Sequence of chain 1.B:
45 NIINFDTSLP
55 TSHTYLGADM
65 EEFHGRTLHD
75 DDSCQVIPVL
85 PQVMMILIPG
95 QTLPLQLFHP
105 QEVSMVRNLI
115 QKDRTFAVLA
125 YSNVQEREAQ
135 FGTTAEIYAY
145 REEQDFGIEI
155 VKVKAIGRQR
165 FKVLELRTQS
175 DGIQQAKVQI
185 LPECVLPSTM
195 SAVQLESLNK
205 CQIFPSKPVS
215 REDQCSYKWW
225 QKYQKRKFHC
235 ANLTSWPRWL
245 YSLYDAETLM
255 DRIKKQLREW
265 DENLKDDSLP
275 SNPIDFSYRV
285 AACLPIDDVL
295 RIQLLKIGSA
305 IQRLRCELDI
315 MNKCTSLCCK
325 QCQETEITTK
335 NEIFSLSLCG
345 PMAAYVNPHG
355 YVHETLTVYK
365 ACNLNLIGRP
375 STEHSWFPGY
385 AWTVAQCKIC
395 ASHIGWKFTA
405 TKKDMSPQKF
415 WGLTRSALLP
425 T

This small molecule binds to this protein.
Small molecule (SMILES): O=C1CC[C@H](N2Cc3c(OCc4ccc(CN5CCOCC5)cc4)cccc3C2=O)C(=O)N1

Sequence of chain 1.C:
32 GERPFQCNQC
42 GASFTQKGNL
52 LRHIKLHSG

Binding-site contacts:
Ligand atom C22 contacts residue PRO352 of chain 1.B at 3.5 Å (hydrophobic).
Ligand atom C13 contacts residue TRP380 of chain 1.B at 3.4 Å (hydrophobic).
Ligand atom C4 contacts residue PRO352 of chain 1.B at 3.6 Å (hydrophobic).
Ligand atom C10 contacts residue TRP400 of chain 1.B at 3.3 Å (hydrophobic).
Ligand atom O2 contacts residue HIS378 of chain 1.B at 3.3 Å (h-bond).
Ligand atom N2 contacts residue TRP380 of chain 1.B at 3.2 Å.
Ligand atom O3 contacts residue SER379 of chain 1.B at 3.3 Å.
Ligand atom C5 contacts residue PRO352 of chain 1.B at 3.6 Å (hydrophobic).
Ligand atom C7 contacts residue TRP386 of chain 1.B at 3.5 Å (hydrophobic).
Ligand atom C4 contacts residue ASN351 of chain 1.B at 3.4 Å.
Ligand atom O1 contacts residue ASN351 of chain 1.B at 3.3 Å.
Ligand atom C24 contacts residue HIS353 of chain 1.B at 3.4 Å.
Ligand atom N2 contacts residue HIS378 of chain 1.B at 2.9 Å (h-bond).
Ligand atom C18 contacts residue HIS353 of chain 1.B at 3.4 Å.
Ligand atom C5 contacts residue ASN351 of chain 1.B at 3.6 Å.
Ligand atom O3 contacts residue HIS378 of chain 1.B at 3.6 Å.
Ligand atom C11 contacts residue TRP400 of chain 1.B at 3.7 Å (hydrophobic).
Ligand atom C14 contacts residue GLN37 of chain 1.C at 3.4 Å.
Ligand atom C10 contacts residue TRP386 of chain 1.B at 3.5 Å (hydrophobic).
Ligand atom C18 contacts residue PRO352 of chain 1.B at 3.6 Å (hydrophobic).
Ligand atom O3 contacts residue TRP380 of chain 1.B at 3.1 Å (h-bond).
Ligand atom O5 contacts residue PRO352 of chain 1.B at 3.3 Å (h-bond).
Ligand atom C1 contacts residue GLY42 of chain 1.C at 3.5 Å.
Ligand atom C4 contacts residue GLY42 of chain 1.C at 3.4 Å.
Ligand atom C20 contacts residue PRO352 of chain 1.B at 3.5 Å (hydrophobic).
Ligand atom C13 contacts residue HIS378 of chain 1.B at 3.5 Å.
Ligand atom C19 contacts residue PRO352 of chain 1.B at 3.6 Å (hydrophobic).
Ligand atom O5 contacts residue HIS353 of chain 1.B at 3.4 Å.
Ligand atom C12 contacts residue HIS378 of chain 1.B at 3.6 Å.
Ligand atom O3 contacts residue TRP386 of chain 1.B at 3.5 Å.
Ligand atom N3 contacts residue PRO352 of chain 1.B at 3.5 Å.
Ligand atom O1 contacts residue HIS357 of chain 1.B at 3.4 Å.
Ligand atom C5 contacts residue GLY42 of chain 1.C at 3.5 Å.
Ligand atom C8 contacts residue CYS41 of chain 1.C at 3.6 Å (hydrophobic).
Ligand atom C12 contacts residue TRP380 of chain 1.B at 3.5 Å (hydrophobic).
Ligand atom O2 contacts residue PRO352 of chain 1.B at 3.6 Å.
Ligand atom C8 contacts residue ASN351 of chain 1.B at 3.5 Å.
Ligand atom O1 contacts residue CYS41 of chain 1.C at 3.1 Å (h-bond).
Ligand atom C23 contacts residue PRO352 of chain 1.B at 3.2 Å (hydrophobic).
Ligand atom C1 contacts residue HIS353 of chain 1.B at 3.7 Å.